A protein and the small-molecule ligand that binds it are described below.
Small molecule (SMILES): CC[C@H](C)[C@@H]1NC(=O)CNC(=O)[C@@H]2Cc3c([nH]c4cc(O)ccc34)[S@@](=O)C[C@H](NC(=O)CNC1=O)C(=O)N[C@@H](CC(N)=O)C(=O)N1C[C@H](O)C[C@H]1C(=O)N[C@@H]([C@@H](C)[C@@H](O)CO)C(=O)N2

Binding-site contacts:
Ligand atom OG1 contacts residue GLN783 of chain 1.G at 3.4 Å (h-bond).
Ligand atom OH2 contacts residue SER782 of chain 1.G at 2.3 Å (h-bond).
Ligand atom CZ3 contacts residue ARG749 of chain 1.G at 3.2 Å.
Ligand atom O contacts residue HIS1108 of chain 1.G at 3.3 Å.
Ligand atom OD1 contacts residue GLN718 of chain 1.H at 3.3 Å (h-bond).
Ligand atom CG2 contacts residue GLN791 of chain 1.G at 2.9 Å.
Ligand atom CG2 contacts residue HIS839 of chain 1.G at 3.4 Å.
Ligand atom O contacts residue GLY789 of chain 1.G at 3.2 Å.
Ligand atom C contacts residue GLN790 of chain 1.G at 3.0 Å.
Ligand atom O contacts residue ASN792 of chain 1.G at 3.5 Å (h-bond).
Ligand atom CB contacts residue GLN791 of chain 1.G at 3.2 Å.
Ligand atom CZ3 contacts residue VAL787 of chain 1.G at 3.3 Å (hydrophobic).
Ligand atom CA contacts residue ARG749 of chain 1.G at 3.2 Å.
Ligand atom CE2 contacts residue ILE779 of chain 1.G at 3.5 Å (hydrophobic).
Ligand atom O contacts residue ASN792 of chain 1.G at 3.0 Å (h-bond).
Ligand atom C contacts residue HIS1108 of chain 1.G at 3.4 Å.
Ligand atom CB contacts residue GLY842 of chain 1.G at 3.5 Å.
Ligand atom N contacts residue HIS1108 of chain 1.G at 3.4 Å (h-bond).
Ligand atom C contacts residue GLN790 of chain 1.G at 3.4 Å.
Ligand atom O contacts residue ASN792 of chain 1.G at 3.3 Å (h-bond).
Ligand atom NE1 contacts residue ILE779 of chain 1.G at 3.4 Å.
Ligand atom O contacts residue GLN790 of chain 1.G at 2.5 Å (h-bond).
Ligand atom CH2 contacts residue ARG749 of chain 1.G at 3.2 Å.
Ligand atom C contacts residue ASN792 of chain 1.G at 3.2 Å.
Ligand atom OH2 contacts residue ARG749 of chain 1.G at 3.3 Å (salt-bridge).
Ligand atom OD1 contacts residue GLU845 of chain 1.G at 3.0 Å (salt-bridge).
Ligand atom O contacts residue GLN791 of chain 1.G at 2.9 Å (h-bond).
Ligand atom CH2 contacts residue SER782 of chain 1.G at 3.3 Å.
Ligand atom CD contacts residue HIS1108 of chain 1.G at 3.4 Å.
Ligand atom CE3 contacts residue ARG749 of chain 1.G at 3.4 Å.
Ligand atom O contacts residue VAL788 of chain 1.G at 3.2 Å (h-bond).
Ligand atom O contacts residue ARG749 of chain 1.G at 3.4 Å (salt-bridge).
Ligand atom O contacts residue HIS1108 of chain 1.G at 3.4 Å.
Ligand atom CA contacts residue GLN791 of chain 1.G at 3.1 Å.
Ligand atom N contacts residue GLN790 of chain 1.G at 3.4 Å (h-bond).
Ligand atom CD1 contacts residue ASN742 of chain 1.G at 3.2 Å.
Ligand atom N contacts residue HIS1108 of chain 1.G at 3.2 Å (h-bond).
Ligand atom N contacts residue GLN790 of chain 1.G at 3.3 Å (h-bond).
Ligand atom N contacts residue ARG749 of chain 1.G at 3.4 Å (salt-bridge).
Ligand atom CE3 contacts residue VAL788 of chain 1.G at 3.1 Å (hydrophobic).

Sequence of chain 1.H:
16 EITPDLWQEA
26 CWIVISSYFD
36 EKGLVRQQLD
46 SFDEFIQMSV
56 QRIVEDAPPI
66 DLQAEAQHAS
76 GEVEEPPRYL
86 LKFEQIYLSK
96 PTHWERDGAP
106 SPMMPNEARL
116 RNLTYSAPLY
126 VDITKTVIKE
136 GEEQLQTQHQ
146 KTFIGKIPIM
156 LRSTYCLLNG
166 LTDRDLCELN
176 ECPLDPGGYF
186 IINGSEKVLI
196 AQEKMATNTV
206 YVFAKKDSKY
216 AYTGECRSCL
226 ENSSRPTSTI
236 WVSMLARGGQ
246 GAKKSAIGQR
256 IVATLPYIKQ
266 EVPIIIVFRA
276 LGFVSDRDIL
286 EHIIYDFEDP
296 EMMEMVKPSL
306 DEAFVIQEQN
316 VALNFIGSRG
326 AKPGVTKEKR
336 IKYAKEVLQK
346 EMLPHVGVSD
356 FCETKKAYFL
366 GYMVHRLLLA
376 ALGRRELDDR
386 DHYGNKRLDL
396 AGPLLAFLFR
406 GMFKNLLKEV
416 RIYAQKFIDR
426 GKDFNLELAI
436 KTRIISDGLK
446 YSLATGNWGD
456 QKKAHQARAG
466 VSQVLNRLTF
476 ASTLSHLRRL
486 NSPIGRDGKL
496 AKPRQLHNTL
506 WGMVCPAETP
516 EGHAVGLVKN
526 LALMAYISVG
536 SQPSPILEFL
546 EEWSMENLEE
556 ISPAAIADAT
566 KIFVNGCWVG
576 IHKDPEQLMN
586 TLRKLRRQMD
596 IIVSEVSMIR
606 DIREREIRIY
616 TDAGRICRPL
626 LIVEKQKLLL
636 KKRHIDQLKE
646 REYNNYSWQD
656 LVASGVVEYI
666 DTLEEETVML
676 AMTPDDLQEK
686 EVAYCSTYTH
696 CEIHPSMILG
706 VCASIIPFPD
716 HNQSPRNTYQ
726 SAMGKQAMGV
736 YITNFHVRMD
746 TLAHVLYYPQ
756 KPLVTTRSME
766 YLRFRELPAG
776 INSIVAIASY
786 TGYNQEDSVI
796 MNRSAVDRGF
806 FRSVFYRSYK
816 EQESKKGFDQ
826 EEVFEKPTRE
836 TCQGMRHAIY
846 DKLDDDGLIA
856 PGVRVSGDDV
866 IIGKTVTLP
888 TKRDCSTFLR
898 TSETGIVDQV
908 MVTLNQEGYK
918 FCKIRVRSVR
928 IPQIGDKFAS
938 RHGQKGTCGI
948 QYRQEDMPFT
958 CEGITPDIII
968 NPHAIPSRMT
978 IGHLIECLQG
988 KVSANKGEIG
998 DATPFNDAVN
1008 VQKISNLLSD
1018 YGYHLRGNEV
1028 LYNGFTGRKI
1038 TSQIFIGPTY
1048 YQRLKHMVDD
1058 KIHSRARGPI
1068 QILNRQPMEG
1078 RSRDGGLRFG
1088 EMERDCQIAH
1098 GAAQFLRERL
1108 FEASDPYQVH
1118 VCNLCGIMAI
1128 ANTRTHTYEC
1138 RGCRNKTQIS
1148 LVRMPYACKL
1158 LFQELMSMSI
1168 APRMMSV

Sequence of chain 1.G:
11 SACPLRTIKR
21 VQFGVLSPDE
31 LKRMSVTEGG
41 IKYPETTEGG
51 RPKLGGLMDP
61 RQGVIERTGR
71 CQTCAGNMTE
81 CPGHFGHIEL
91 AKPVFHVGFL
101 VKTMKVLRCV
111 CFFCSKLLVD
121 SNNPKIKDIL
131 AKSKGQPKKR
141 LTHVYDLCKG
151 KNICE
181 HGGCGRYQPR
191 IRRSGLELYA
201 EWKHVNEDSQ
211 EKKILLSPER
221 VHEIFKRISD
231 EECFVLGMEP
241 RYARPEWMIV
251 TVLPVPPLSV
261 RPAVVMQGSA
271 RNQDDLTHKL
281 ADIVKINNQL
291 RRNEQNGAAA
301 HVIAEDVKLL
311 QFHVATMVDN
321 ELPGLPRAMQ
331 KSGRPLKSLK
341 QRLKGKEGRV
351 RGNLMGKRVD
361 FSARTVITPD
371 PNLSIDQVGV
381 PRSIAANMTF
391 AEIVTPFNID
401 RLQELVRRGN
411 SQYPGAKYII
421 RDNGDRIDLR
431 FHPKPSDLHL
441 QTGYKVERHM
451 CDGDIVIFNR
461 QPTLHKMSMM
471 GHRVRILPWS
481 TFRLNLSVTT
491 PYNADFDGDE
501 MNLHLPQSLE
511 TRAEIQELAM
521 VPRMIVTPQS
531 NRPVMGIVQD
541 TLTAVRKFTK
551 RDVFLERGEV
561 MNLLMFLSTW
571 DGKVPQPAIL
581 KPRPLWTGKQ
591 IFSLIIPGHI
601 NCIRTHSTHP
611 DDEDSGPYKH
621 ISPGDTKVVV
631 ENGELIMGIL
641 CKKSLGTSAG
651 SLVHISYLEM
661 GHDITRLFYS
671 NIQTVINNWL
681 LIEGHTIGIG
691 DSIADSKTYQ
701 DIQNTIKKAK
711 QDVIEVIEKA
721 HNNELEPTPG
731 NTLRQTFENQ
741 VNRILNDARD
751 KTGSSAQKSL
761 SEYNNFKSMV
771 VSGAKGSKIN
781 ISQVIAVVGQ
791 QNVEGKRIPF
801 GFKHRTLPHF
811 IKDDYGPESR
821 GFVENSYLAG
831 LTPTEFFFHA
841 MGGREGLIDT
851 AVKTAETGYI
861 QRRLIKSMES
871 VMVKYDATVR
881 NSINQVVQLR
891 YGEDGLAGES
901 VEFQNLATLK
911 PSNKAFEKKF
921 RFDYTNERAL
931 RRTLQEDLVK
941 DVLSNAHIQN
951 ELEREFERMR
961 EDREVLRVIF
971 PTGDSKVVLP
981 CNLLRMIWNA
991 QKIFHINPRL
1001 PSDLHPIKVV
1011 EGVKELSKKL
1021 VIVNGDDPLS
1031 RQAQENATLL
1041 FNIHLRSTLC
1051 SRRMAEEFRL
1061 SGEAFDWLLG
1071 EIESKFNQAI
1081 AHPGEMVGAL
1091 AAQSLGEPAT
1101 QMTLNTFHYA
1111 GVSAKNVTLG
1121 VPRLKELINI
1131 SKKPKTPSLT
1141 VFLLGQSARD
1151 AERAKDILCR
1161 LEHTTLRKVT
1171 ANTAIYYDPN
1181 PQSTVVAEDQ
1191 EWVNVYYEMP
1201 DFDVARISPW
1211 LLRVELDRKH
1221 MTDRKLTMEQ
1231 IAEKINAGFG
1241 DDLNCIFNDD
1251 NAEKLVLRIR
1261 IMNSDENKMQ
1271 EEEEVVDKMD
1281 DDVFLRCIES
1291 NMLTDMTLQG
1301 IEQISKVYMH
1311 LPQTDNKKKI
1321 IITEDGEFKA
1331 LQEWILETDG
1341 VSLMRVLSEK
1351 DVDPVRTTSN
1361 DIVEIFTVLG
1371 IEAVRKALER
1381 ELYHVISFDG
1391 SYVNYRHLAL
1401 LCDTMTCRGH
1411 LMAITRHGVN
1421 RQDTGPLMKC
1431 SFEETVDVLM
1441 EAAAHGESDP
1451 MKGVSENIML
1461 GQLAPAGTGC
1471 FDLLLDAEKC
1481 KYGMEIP